Binding-site contacts:
Ligand atom C7M contacts residue MET139 of chain 1.C at 3.8 Å (hydrophobic).
Ligand atom O7 contacts residue GLY143 of chain 1.C at 3.7 Å.
Ligand atom O7 contacts residue PRO271 of chain 1.C at 3.9 Å.
Ligand atom C23 contacts residue MET295 of chain 1.C at 3.8 Å (hydrophobic).
Ligand atom C7M contacts residue VAL270 of chain 1.C at 3.9 Å (hydrophobic).
Ligand atom C5M contacts residue TYR279 of chain 1.C at 3.7 Å (hydrophobic).
Ligand atom C4 contacts residue VAL146 of chain 1.C at 3.7 Å (hydrophobic).
Ligand atom C22 contacts residue PHE278 of chain 1.C at 3.7 Å (hydrophobic).
Ligand atom C22 contacts residue LEU275 of chain 1.C at 3.9 Å (hydrophobic).
Ligand atom O8 contacts residue GLU272 of chain 1.C at 2.7 Å (salt-bridge).
Ligand atom C7 contacts residue PRO271 of chain 1.C at 3.9 Å (hydrophobic).
Ligand atom O5 contacts residue VAL146 of chain 1.C at 3.3 Å.
Ligand atom O12 contacts residue MET295 of chain 1.C at 3.4 Å.
Ligand atom O8 contacts residue ILE147 of chain 1.C at 3.9 Å.
Ligand atom O5 contacts residue TYR279 of chain 1.C at 3.7 Å.
Ligand atom C7M contacts residue ILE269 of chain 1.C at 3.7 Å (hydrophobic).
Ligand atom C8 contacts residue PRO271 of chain 1.C at 3.6 Å (hydrophobic).
Ligand atom O8 contacts residue PRO271 of chain 1.C at 3.8 Å.
Ligand atom O1 contacts residue LEU275 of chain 1.C at 3.8 Å.
Ligand atom C4A contacts residue PRO271 of chain 1.C at 3.9 Å (hydrophobic).
Ligand atom C8A contacts residue PRO271 of chain 1.C at 3.9 Å (hydrophobic).
Ligand atom C23 contacts residue ILE299 of chain 1.C at 3.8 Å (hydrophobic).
Ligand atom C5 contacts residue VAL146 of chain 1.C at 3.7 Å (hydrophobic).
Ligand atom O1 contacts residue ILE147 of chain 1.C at 3.8 Å.
Ligand atom C23 contacts residue PHE296 of chain 1.C at 3.6 Å (hydrophobic).
Ligand atom C3 contacts residue TYR279 of chain 1.C at 3.8 Å (hydrophobic).
Ligand atom O4 contacts residue VAL146 of chain 1.C at 3.4 Å.
Ligand atom C8 contacts residue GLU272 of chain 1.C at 3.7 Å.
Ligand atom O4 contacts residue TYR279 of chain 1.C at 3.3 Å.
Ligand atom C24 contacts residue ILE125 of chain 1.C at 3.8 Å (hydrophobic).
Ligand atom C15 contacts residue ILE147 of chain 1.C at 3.7 Å (hydrophobic).
Ligand atom C25 contacts residue THR122 of chain 1.C at 4.0 Å.
Ligand atom O7 contacts residue GLU272 of chain 1.C at 3.3 Å (salt-bridge).
Ligand atom O14 contacts residue ILE125 of chain 1.C at 3.6 Å.
Ligand atom O8 contacts residue LEU275 of chain 1.C at 3.6 Å.
Ligand atom C4 contacts residue TYR279 of chain 1.C at 3.4 Å (hydrophobic).
Ligand atom C4A contacts residue VAL146 of chain 1.C at 3.8 Å (hydrophobic).
Ligand atom C12 contacts residue ILE125 of chain 1.C at 3.8 Å (hydrophobic).
Ligand atom C5 contacts residue PRO271 of chain 1.C at 4.0 Å (hydrophobic).
Ligand atom C3M contacts residue MET295 of chain 1.C at 3.5 Å (hydrophobic).

Sequence of chain 1.C:
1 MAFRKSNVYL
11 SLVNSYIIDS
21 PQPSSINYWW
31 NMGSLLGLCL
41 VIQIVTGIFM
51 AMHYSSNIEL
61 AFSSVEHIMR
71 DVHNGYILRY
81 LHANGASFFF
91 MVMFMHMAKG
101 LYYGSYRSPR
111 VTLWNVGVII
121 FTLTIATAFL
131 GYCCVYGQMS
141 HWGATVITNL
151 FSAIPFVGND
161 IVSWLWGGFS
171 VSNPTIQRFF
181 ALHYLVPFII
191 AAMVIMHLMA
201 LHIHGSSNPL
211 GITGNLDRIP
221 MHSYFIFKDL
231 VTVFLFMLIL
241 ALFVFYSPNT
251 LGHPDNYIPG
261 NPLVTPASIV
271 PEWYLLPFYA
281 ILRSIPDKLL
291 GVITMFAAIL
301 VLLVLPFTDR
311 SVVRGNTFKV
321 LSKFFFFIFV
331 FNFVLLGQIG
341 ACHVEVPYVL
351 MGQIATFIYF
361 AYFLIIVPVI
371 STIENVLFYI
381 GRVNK

A small-molecule ligand and the protein it binds are described below.
Small molecule (SMILES): C/C=C(C)/C=C/C=C[C@H](OC)[C@@H](C)[C@@H](OC)[C@@H](C)CCc1oc2c(O)c(OC)cc(OC)c2c(=O)c1C